Sequence of chain 35.C:
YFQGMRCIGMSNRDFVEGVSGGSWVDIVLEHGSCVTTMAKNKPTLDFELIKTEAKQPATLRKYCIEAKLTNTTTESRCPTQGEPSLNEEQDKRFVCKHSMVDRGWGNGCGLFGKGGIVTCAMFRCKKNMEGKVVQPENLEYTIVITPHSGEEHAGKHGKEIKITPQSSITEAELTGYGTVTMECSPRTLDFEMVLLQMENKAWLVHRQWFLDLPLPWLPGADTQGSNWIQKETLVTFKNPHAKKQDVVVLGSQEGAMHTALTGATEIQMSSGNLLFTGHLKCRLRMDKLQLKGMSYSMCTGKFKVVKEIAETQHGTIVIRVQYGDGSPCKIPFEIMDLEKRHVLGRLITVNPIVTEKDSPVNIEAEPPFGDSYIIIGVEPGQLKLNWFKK

Binding-site contacts:
Ligand atom C8 contacts residue ASN75 of chain 35.C at 3.0 Å.
Ligand atom C2 contacts residue ASN75 of chain 35.C at 2.6 Å.
Ligand atom C4 contacts residue ASN75 of chain 35.C at 4.0 Å.
Ligand atom C7 contacts residue MET126 of chain 35.C at 3.8 Å (hydrophobic).
Ligand atom C6 contacts residue ASN75 of chain 35.C at 3.8 Å.
Ligand atom C6 contacts residue NAG1 of chain 35.T at 3.4 Å.
Ligand atom O6 contacts residue NAG1 of chain 35.T at 4.1 Å.
Ligand atom C6 contacts residue CYS45 of chain 35.D at 4.4 Å (hydrophobic).
Ligand atom N2 contacts residue ASN75 of chain 35.C at 3.0 Å (h-bond).
Ligand atom C5 contacts residue NAG1 of chain 35.T at 3.7 Å.
Ligand atom O6 contacts residue ASN75 of chain 35.C at 3.8 Å.
Ligand atom C8 contacts residue MET126 of chain 35.C at 3.7 Å (hydrophobic).
Ligand atom O5 contacts residue ASN75 of chain 35.C at 2.1 Å (h-bond).
Ligand atom C5 contacts residue ASN75 of chain 35.C at 3.2 Å.
Ligand atom C6 contacts residue THR48 of chain 35.D at 4.4 Å.
Ligand atom C2 contacts residue NAG1 of chain 35.T at 4.1 Å.
Ligand atom O6 contacts residue GLU46 of chain 35.D at 3.8 Å.
Ligand atom O5 contacts residue THR48 of chain 35.D at 4.0 Å.
Ligand atom C7 contacts residue ASN75 of chain 35.C at 2.8 Å.
Ligand atom O4 contacts residue NAG1 of chain 35.T at 1.6 Å.
Ligand atom O6 contacts residue CYS45 of chain 35.D at 3.4 Å (h-bond).
Ligand atom O7 contacts residue MET126 of chain 35.C at 3.1 Å.
Ligand atom C1 contacts residue ASN75 of chain 35.C at 1.3 Å.
Ligand atom C3 contacts residue ASN75 of chain 35.C at 3.5 Å.
Ligand atom O6 contacts residue THR48 of chain 35.D at 4.0 Å.
Ligand atom C4 contacts residue NAG1 of chain 35.T at 2.9 Å.
Ligand atom C8 contacts residue PHE98 of chain 35.C at 3.6 Å (hydrophobic).
Ligand atom O3 contacts residue NAG1 of chain 35.T at 2.4 Å (h-bond).
Ligand atom O7 contacts residue ASN75 of chain 35.C at 3.2 Å (h-bond).
Ligand atom C3 contacts residue NAG1 of chain 35.T at 3.3 Å.

Sequence of chain 35.D:
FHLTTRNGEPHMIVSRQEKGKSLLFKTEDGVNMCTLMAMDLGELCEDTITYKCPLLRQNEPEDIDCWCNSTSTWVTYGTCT

A small-molecule ligand and the protein it binds are described below.
Small molecule (SMILES): CC(=O)N[C@@H]1[C@@H](O)[C@H](O)[C@@H](CO)O[C@H]1O